Sequence of chain 1.B:
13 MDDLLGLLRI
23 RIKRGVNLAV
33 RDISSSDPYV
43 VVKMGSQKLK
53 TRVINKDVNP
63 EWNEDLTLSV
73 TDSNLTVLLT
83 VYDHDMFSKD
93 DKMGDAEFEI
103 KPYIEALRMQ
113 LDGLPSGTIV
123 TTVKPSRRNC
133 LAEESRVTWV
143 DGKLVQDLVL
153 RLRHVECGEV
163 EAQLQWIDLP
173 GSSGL

Binding-site contacts:
Ligand atom P1 contacts residue ASP92 of chain 1.B at 3.7 Å.
Ligand atom O2 contacts residue ZN1 of chain 1.H at 3.8 Å.
Ligand atom C3 contacts residue ARG54 of chain 1.B at 4.1 Å.
Ligand atom C4 contacts residue LYS52 of chain 1.B at 3.5 Å.
Ligand atom N1 contacts residue ARG54 of chain 1.B at 4.2 Å.
Ligand atom N1 contacts residue THR53 of chain 1.B at 3.6 Å (h-bond).
Ligand atom C4 contacts residue THR53 of chain 1.B at 3.0 Å.
Ligand atom P1 contacts residue TYR41 of chain 1.B at 4.2 Å.
Ligand atom C3 contacts residue LYS52 of chain 1.B at 3.8 Å.
Ligand atom N1 contacts residue LYS52 of chain 1.B at 3.9 Å.
Ligand atom O3 contacts residue HIS86 of chain 1.B at 3.4 Å.
Ligand atom O4 contacts residue ZN1 of chain 1.H at 1.7 Å.
Ligand atom O1 contacts residue ZN1 of chain 1.H at 2.5 Å.
Ligand atom C5 contacts residue VAL55 of chain 1.B at 3.4 Å (hydrophobic).
Ligand atom O3 contacts residue ZN1 of chain 1.H at 2.8 Å.
Ligand atom C2 contacts residue LYS52 of chain 1.B at 3.2 Å.
Ligand atom O1 contacts residue TYR41 of chain 1.B at 3.4 Å (h-bond).
Ligand atom C4 contacts residue ARG54 of chain 1.B at 4.3 Å.
Ligand atom C1 contacts residue VAL55 of chain 1.B at 4.1 Å (hydrophobic).
Ligand atom C3 contacts residue THR53 of chain 1.B at 3.3 Å.
Ligand atom O4 contacts residue HIS86 of chain 1.B at 2.3 Å (h-bond).
Ligand atom O2 contacts residue TYR41 of chain 1.B at 4.3 Å.
Ligand atom C5 contacts residue ARG54 of chain 1.B at 3.5 Å.
Ligand atom C4 contacts residue TYR41 of chain 1.B at 3.8 Å (hydrophobic).
Ligand atom O1 contacts residue ASP92 of chain 1.B at 3.1 Å (salt-bridge).
Ligand atom C4 contacts residue VAL55 of chain 1.B at 3.8 Å (hydrophobic).
Ligand atom P1 contacts residue HIS86 of chain 1.B at 3.5 Å.
Ligand atom C1 contacts residue LYS52 of chain 1.B at 4.0 Å.
Ligand atom P1 contacts residue ZN1 of chain 1.H at 2.3 Å.
Ligand atom O2 contacts residue LYS52 of chain 1.B at 4.0 Å.
Ligand atom N1 contacts residue VAL55 of chain 1.B at 4.3 Å.
Ligand atom O4 contacts residue TYR41 of chain 1.B at 3.4 Å.
Ligand atom O1 contacts residue HIS86 of chain 1.B at 4.3 Å.
Ligand atom C5 contacts residue THR53 of chain 1.B at 3.9 Å.
Ligand atom O2 contacts residue VAL55 of chain 1.B at 3.8 Å.
Ligand atom O4 contacts residue VAL55 of chain 1.B at 4.0 Å.
Ligand atom O4 contacts residue ASP92 of chain 1.B at 2.9 Å (salt-bridge).

This small molecule binds to this protein.
Small molecule (SMILES): C[N+](C)(C)CCOP(=O)(O)O